Binding-site contacts:
Ligand atom CAO contacts residue LEU200 of chain 1.D at 4.1 Å (hydrophobic).
Ligand atom CAL contacts residue FPS1 of chain 1.K at 4.1 Å.
Ligand atom CAW contacts residue GLN201 of chain 1.D at 3.4 Å.
Ligand atom CAR contacts residue VAL168 of chain 1.D at 3.7 Å (hydrophobic).
Ligand atom CAU contacts residue ASN204 of chain 1.D at 3.8 Å.
Ligand atom CAG contacts residue LEU64 of chain 1.D at 4.0 Å (hydrophobic).
Ligand atom CAC contacts residue TYR61 of chain 1.D at 3.9 Å (hydrophobic).
Ligand atom CAC contacts residue LEU64 of chain 1.D at 4.0 Å (hydrophobic).
Ligand atom CAD contacts residue TYR61 of chain 1.D at 3.5 Å (hydrophobic).
Ligand atom CAJ contacts residue LEU64 of chain 1.D at 4.1 Å (hydrophobic).
Ligand atom CAO contacts residue ASN204 of chain 1.D at 3.5 Å.
Ligand atom NAP contacts residue ASP68 of chain 1.D at 3.3 Å (salt-bridge).
Ligand atom CAD contacts residue LEU64 of chain 1.D at 4.0 Å (hydrophobic).
Ligand atom CAA contacts residue PHE60 of chain 1.D at 3.4 Å (hydrophobic).
Ligand atom CAK contacts residue ASN204 of chain 1.D at 3.8 Å.
Ligand atom CAK contacts residue FPS1 of chain 1.K at 4.1 Å.
Ligand atom CAD contacts residue VAL168 of chain 1.D at 3.7 Å (hydrophobic).
Ligand atom CAB contacts residue FPS1 of chain 1.K at 3.6 Å.
Ligand atom CAU contacts residue LEU200 of chain 1.D at 4.0 Å (hydrophobic).
Ligand atom CAH contacts residue ASP68 of chain 1.D at 3.3 Å.
Ligand atom CAB contacts residue PHE42 of chain 1.D at 3.5 Å (hydrophobic).
Ligand atom CAJ contacts residue VAL168 of chain 1.D at 3.6 Å (hydrophobic).
Ligand atom CAT contacts residue FPS1 of chain 1.K at 3.7 Å.
Ligand atom CAR contacts residue TYR61 of chain 1.D at 3.7 Å (hydrophobic).
Ligand atom CAI contacts residue GLN201 of chain 1.D at 3.4 Å.
Ligand atom CAE contacts residue VAL164 of chain 1.D at 3.8 Å (hydrophobic).
Ligand atom CAA contacts residue TYR61 of chain 1.D at 3.8 Å (hydrophobic).
Ligand atom NAQ contacts residue GLN201 of chain 1.D at 3.6 Å.
Ligand atom NAP contacts residue VAL164 of chain 1.D at 3.7 Å.
Ligand atom CAS contacts residue LEU64 of chain 1.D at 4.0 Å (hydrophobic).
Ligand atom CAB contacts residue TYR61 of chain 1.D at 3.7 Å (hydrophobic).
Ligand atom CAA contacts residue LEU172 of chain 1.D at 4.1 Å (hydrophobic).
Ligand atom CAA contacts residue VAL57 of chain 1.D at 3.8 Å (hydrophobic).
Ligand atom CAI contacts residue VAL164 of chain 1.D at 3.3 Å (hydrophobic).
Ligand atom CAM contacts residue FPS1 of chain 1.K at 3.8 Å.
Ligand atom CAH contacts residue VAL164 of chain 1.D at 4.1 Å (hydrophobic).
Ligand atom CAF contacts residue TYR61 of chain 1.D at 3.4 Å (hydrophobic).
Ligand atom CAG contacts residue ASP68 of chain 1.D at 3.9 Å.
Ligand atom CAX contacts residue GLN201 of chain 1.D at 3.1 Å.
Ligand atom CAO contacts residue GLN201 of chain 1.D at 3.5 Å.

Sequence of chain 1.D:
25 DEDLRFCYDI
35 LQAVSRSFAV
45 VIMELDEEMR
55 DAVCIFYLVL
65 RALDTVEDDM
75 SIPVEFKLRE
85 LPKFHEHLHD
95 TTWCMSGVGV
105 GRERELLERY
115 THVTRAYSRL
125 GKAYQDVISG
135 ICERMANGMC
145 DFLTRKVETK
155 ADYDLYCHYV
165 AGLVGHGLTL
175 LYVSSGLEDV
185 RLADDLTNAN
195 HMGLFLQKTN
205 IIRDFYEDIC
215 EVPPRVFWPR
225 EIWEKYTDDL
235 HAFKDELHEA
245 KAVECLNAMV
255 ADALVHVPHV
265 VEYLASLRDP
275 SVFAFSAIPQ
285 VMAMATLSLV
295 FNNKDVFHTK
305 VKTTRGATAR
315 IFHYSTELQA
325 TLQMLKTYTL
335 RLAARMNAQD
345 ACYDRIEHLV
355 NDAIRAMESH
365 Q

A protein and the small-molecule ligand that binds it are described below.
Small molecule (SMILES): CC(C)=CCC/C(C)=C\CNCCNC1C2CC3CC(C2)CC1C3